Binding-site contacts:
Ligand atom C2 contacts residue ARG98 of chain 2.A at 3.4 Å.
Ligand atom C1 contacts residue ARG98 of chain 2.A at 3.2 Å.
Ligand atom N1 contacts residue ARG98 of chain 2.A at 4.3 Å.
Ligand atom C16 contacts residue ARG224 of chain 2.A at 4.0 Å.
Ligand atom C14 contacts residue ARG224 of chain 2.A at 4.5 Å.
Ligand atom C15 contacts residue ARG224 of chain 2.A at 3.3 Å.
Ligand atom C2 contacts residue ARG224 of chain 2.A at 3.8 Å.
Ligand atom O1S contacts residue ASP228 of chain 2.A at 3.6 Å.
Ligand atom N1 contacts residue ARG224 of chain 2.A at 4.2 Å.
Ligand atom C3 contacts residue ARG224 of chain 2.A at 3.5 Å.
Ligand atom C16 contacts residue TRP117 of chain 2.A at 3.7 Å (hydrophobic).
Ligand atom C13 contacts residue ARG224 of chain 2.A at 4.1 Å.
Ligand atom C3 contacts residue TRP117 of chain 2.A at 3.5 Å (hydrophobic).
Ligand atom S1 contacts residue ARG98 of chain 2.A at 4.4 Å.
Ligand atom C1 contacts residue ARG224 of chain 2.A at 3.8 Å.
Ligand atom C3 contacts residue ARG98 of chain 2.A at 3.2 Å.
Ligand atom N1 contacts residue TRP117 of chain 2.A at 4.1 Å.
Ligand atom O1S contacts residue ARG98 of chain 2.A at 3.6 Å.
Ligand atom O1S contacts residue THR226 of chain 2.A at 4.3 Å.
Ligand atom C15 contacts residue TRP117 of chain 2.A at 4.2 Å (hydrophobic).
Ligand atom O3S contacts residue THR226 of chain 2.A at 4.0 Å.

Sequence of chain 2.A:
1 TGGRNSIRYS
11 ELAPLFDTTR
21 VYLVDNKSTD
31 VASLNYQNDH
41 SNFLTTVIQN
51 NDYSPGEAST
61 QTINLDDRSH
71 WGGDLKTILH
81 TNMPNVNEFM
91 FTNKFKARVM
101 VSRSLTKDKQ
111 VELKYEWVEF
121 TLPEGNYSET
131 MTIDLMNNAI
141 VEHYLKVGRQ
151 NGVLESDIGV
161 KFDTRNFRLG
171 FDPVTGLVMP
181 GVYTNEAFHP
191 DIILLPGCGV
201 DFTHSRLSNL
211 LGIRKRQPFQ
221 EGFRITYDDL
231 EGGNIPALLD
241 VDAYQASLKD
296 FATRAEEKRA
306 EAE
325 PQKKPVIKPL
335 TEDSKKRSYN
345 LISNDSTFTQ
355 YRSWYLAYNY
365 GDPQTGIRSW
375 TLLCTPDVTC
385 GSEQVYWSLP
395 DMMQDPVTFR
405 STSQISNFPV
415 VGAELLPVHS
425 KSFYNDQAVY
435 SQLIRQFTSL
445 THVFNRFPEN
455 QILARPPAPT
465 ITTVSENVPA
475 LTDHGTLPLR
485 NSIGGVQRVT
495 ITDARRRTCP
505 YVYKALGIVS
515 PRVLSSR

The protein below binds the small molecule below.
Small molecule (SMILES): CCCCCCCCCCCC[N+](C)(C)CCCS(=O)(=O)O